Binding-site contacts:
Ligand atom O6 contacts residue GLN804 of chain 1.B at 2.8 Å (h-bond).
Ligand atom C4 contacts residue ASN801 of chain 1.B at 4.2 Å.
Ligand atom C3 contacts residue ASN801 of chain 1.B at 3.8 Å.
Ligand atom O5 contacts residue SER803 of chain 1.B at 3.5 Å (h-bond).
Ligand atom C6 contacts residue GLN804 of chain 1.B at 3.6 Å.
Ligand atom C2 contacts residue ASN801 of chain 1.B at 2.5 Å.
Ligand atom C5 contacts residue SER803 of chain 1.B at 3.6 Å.
Ligand atom C5 contacts residue GLN804 of chain 1.B at 4.3 Å.
Ligand atom N2 contacts residue ASN801 of chain 1.B at 2.8 Å (h-bond).
Ligand atom C6 contacts residue SER803 of chain 1.B at 4.3 Å.
Ligand atom C7 contacts residue ASN801 of chain 1.B at 3.8 Å.
Ligand atom O6 contacts residue SER803 of chain 1.B at 4.2 Å.
Ligand atom C5 contacts residue ASN801 of chain 1.B at 3.7 Å.
Ligand atom C1 contacts residue ASN801 of chain 1.B at 1.5 Å.
Ligand atom O5 contacts residue ASN801 of chain 1.B at 2.4 Å (h-bond).
Ligand atom O7 contacts residue ASN801 of chain 1.B at 4.3 Å.
Ligand atom C1 contacts residue SER803 of chain 1.B at 3.6 Å.

The protein below binds the small molecule below.
Small molecule (SMILES): CC(=O)N[C@H]1[C@H](O[C@H]2[C@H](O)[C@@H](NC(C)=O)CO[C@@H]2CO)O[C@H](CO)[C@@H](O)[C@@H]1O

Sequence of chain 1.B:
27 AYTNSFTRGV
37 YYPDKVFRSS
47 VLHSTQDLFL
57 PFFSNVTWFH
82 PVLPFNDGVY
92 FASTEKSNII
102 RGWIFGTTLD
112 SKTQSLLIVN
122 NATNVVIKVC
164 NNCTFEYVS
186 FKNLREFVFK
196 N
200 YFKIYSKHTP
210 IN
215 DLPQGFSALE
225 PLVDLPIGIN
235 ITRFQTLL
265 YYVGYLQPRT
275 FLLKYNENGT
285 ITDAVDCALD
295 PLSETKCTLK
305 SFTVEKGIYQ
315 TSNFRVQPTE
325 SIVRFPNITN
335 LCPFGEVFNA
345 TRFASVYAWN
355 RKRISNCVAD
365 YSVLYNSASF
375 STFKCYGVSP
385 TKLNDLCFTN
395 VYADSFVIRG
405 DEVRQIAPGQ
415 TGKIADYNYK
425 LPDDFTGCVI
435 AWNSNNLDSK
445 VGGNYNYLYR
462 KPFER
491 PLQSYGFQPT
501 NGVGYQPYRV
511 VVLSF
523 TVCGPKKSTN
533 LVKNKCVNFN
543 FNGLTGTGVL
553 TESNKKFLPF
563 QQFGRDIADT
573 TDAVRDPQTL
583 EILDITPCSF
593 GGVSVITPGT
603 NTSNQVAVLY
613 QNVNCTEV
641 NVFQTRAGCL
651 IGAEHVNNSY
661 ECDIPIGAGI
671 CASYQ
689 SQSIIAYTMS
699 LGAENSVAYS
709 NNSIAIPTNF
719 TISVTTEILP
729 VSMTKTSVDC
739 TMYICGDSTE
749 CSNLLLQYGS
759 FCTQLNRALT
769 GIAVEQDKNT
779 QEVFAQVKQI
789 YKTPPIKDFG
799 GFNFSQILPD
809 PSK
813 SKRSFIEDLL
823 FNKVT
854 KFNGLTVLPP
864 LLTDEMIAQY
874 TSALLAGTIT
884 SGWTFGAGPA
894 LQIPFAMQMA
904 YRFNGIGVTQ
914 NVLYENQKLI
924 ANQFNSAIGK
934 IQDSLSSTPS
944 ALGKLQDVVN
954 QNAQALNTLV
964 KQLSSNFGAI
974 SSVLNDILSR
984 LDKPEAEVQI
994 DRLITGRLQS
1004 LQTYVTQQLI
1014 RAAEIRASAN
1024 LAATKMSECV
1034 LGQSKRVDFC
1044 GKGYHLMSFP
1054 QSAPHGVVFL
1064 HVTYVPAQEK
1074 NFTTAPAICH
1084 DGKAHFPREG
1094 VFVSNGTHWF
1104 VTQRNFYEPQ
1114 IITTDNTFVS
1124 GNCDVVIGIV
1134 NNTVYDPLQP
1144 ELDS